Binding-site contacts:
Ligand atom C2A contacts residue GLU294 of chain 1.A at 3.5 Å.
Ligand atom N3 contacts residue TYR103 of chain 1.A at 3.5 Å (h-bond).
Ligand atom C4A contacts residue TYR69 of chain 1.A at 3.2 Å (hydrophobic).
Ligand atom N4A contacts residue ASP117 of chain 1.A at 2.9 Å (salt-bridge).
Ligand atom C4A contacts residue TYR323 of chain 1.A at 3.9 Å (hydrophobic).
Ligand atom C6A contacts residue SER166 of chain 1.A at 3.7 Å.
Ligand atom C7 contacts residue CIT1 of chain 1.D at 3.2 Å.
Ligand atom N1A contacts residue SER166 of chain 1.A at 3.1 Å (h-bond).
Ligand atom C6 contacts residue TYR103 of chain 1.A at 3.8 Å (hydrophobic).
Ligand atom O1 contacts residue CIT1 of chain 1.D at 3.2 Å (h-bond).
Ligand atom C6A contacts residue TYR292 of chain 1.A at 3.6 Å (hydrophobic).
Ligand atom C6 contacts residue THR216 of chain 1.A at 3.9 Å.
Ligand atom N3A contacts residue TYR69 of chain 1.A at 3.5 Å (h-bond).
Ligand atom CM2 contacts residue ASP325 of chain 1.A at 3.5 Å.
Ligand atom C7A contacts residue TYR292 of chain 1.A at 3.8 Å (hydrophobic).
Ligand atom N4A contacts residue TYR103 of chain 1.A at 3.2 Å (h-bond).
Ligand atom N3A contacts residue ASP325 of chain 1.A at 2.7 Å (salt-bridge).
Ligand atom C4 contacts residue TYR103 of chain 1.A at 3.5 Å (hydrophobic).
Ligand atom N4A contacts residue TYR69 of chain 1.A at 3.1 Å (h-bond).
Ligand atom N1A contacts residue GLU294 of chain 1.A at 2.9 Å (salt-bridge).
Ligand atom C2A contacts residue ASP325 of chain 1.A at 3.5 Å.
Ligand atom C4A contacts residue ASP325 of chain 1.A at 3.5 Å.
Ligand atom C2A contacts residue SER166 of chain 1.A at 3.5 Å.
Ligand atom C6A contacts residue GLU294 of chain 1.A at 3.9 Å.
Ligand atom N4A contacts residue TYR323 of chain 1.A at 3.6 Å.
Ligand atom N3 contacts residue TYR69 of chain 1.A at 3.6 Å.
Ligand atom C5A contacts residue TYR69 of chain 1.A at 3.7 Å (hydrophobic).
Ligand atom N4A contacts residue ASP325 of chain 1.A at 2.7 Å (salt-bridge).
Ligand atom C7A contacts residue ASP117 of chain 1.A at 3.9 Å.
Ligand atom C7A contacts residue TYR323 of chain 1.A at 3.5 Å (hydrophobic).
Ligand atom C6 contacts residue CIT1 of chain 1.D at 3.5 Å.
Ligand atom C7 contacts residue TYR103 of chain 1.A at 3.6 Å (hydrophobic).
Ligand atom C2 contacts residue TYR69 of chain 1.A at 3.0 Å (hydrophobic).
Ligand atom CM2 contacts residue SER166 of chain 1.A at 3.7 Å.
Ligand atom CM2 contacts residue GLU294 of chain 1.A at 3.3 Å.
Ligand atom CM2 contacts residue LEU371 of chain 1.A at 3.8 Å (hydrophobic).
Ligand atom C2 contacts residue TYR103 of chain 1.A at 3.7 Å (hydrophobic).
Ligand atom S1 contacts residue TYR69 of chain 1.A at 3.6 Å.
Ligand atom CM4 contacts residue TYR323 of chain 1.A at 3.4 Å (hydrophobic).
Ligand atom C5 contacts residue TYR103 of chain 1.A at 3.6 Å (hydrophobic).

A small-molecule ligand and the protein it binds are described below.
Small molecule (SMILES): Cc1ncc(C[n+]2csc(CCO)c2C)c(N)n1

Sequence of chain 1.A:
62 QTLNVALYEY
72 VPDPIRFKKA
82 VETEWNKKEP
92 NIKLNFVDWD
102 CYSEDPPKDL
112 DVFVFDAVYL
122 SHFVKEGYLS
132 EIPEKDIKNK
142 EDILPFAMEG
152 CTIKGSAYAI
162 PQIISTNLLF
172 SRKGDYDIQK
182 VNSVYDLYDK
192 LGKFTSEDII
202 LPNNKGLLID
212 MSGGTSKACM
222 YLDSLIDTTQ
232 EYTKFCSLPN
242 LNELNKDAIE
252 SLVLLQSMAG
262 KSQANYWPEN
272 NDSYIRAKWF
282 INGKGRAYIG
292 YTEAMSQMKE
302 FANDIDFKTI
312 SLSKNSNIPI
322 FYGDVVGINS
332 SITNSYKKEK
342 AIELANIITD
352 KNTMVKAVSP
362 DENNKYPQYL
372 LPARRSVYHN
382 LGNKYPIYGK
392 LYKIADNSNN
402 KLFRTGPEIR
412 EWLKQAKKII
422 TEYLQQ